Binding-site contacts:
Ligand atom C12 contacts residue ILE191 of chain 1.A at 4.0 Å (hydrophobic).
Ligand atom C13 contacts residue ALA162 of chain 1.A at 4.3 Å (hydrophobic).
Ligand atom C11 contacts residue PHE132 of chain 1.A at 3.6 Å (hydrophobic).
Ligand atom C10 contacts residue PHE99 of chain 1.A at 3.9 Å (hydrophobic).
Ligand atom C11 contacts residue SER166 of chain 1.A at 4.3 Å.
Ligand atom C11 contacts residue TYR176 of chain 1.A at 3.5 Å (hydrophobic).
Ligand atom OAB contacts residue VAL114 of chain 1.A at 3.3 Å.
Ligand atom C9 contacts residue ALA162 of chain 1.A at 4.0 Å (hydrophobic).
Ligand atom C13 contacts residue HIS106 of chain 1.A at 3.6 Å.
Ligand atom C14 contacts residue ALA162 of chain 1.A at 4.3 Å (hydrophobic).
Ligand atom C9 contacts residue PRO103 of chain 1.A at 3.7 Å (hydrophobic).
Ligand atom C9 contacts residue TYR165 of chain 1.A at 4.0 Å (hydrophobic).
Ligand atom C11 contacts residue ALA162 of chain 1.A at 3.7 Å (hydrophobic).
Ligand atom OAB contacts residue VAL112 of chain 1.A at 4.2 Å.
Ligand atom C10 contacts residue SER166 of chain 1.A at 3.6 Å.
Ligand atom C9 contacts residue TYR161 of chain 1.A at 4.3 Å (hydrophobic).
Ligand atom C12 contacts residue PHE132 of chain 1.A at 3.7 Å (hydrophobic).
Ligand atom C14 contacts residue GLY102 of chain 1.A at 3.9 Å.
Ligand atom C10 contacts residue PRO103 of chain 1.A at 4.2 Å (hydrophobic).
Ligand atom C10 contacts residue ALA162 of chain 1.A at 3.9 Å (hydrophobic).
Ligand atom C14 contacts residue HIS106 of chain 1.A at 3.8 Å.
Ligand atom C15 contacts residue TYR161 of chain 1.A at 2.9 Å (hydrophobic).
Ligand atom OAB contacts residue HIS106 of chain 1.A at 2.7 Å (h-bond).
Ligand atom OAB contacts residue PRO103 of chain 1.A at 4.3 Å.
Ligand atom C9 contacts residue GLY102 of chain 1.A at 4.0 Å.
Ligand atom C15 contacts residue HIS106 of chain 1.A at 3.0 Å.
Ligand atom C14 contacts residue TYR161 of chain 1.A at 4.0 Å (hydrophobic).
Ligand atom C12 contacts residue PRO103 of chain 1.A at 4.3 Å (hydrophobic).
Ligand atom C10 contacts residue TYR176 of chain 1.A at 3.8 Å (hydrophobic).
Ligand atom C15 contacts residue GLY102 of chain 1.A at 2.9 Å.
Ligand atom C12 contacts residue ALA162 of chain 1.A at 3.8 Å (hydrophobic).
Ligand atom C13 contacts residue TRP134 of chain 1.A at 4.1 Å (hydrophobic).
Ligand atom C13 contacts residue PRO103 of chain 1.A at 4.1 Å (hydrophobic).
Ligand atom OAB contacts residue TRP134 of chain 1.A at 3.1 Å (h-bond).
Ligand atom C10 contacts residue TYR165 of chain 1.A at 4.2 Å (hydrophobic).
Ligand atom C15 contacts residue PRO103 of chain 1.A at 3.5 Å (hydrophobic).
Ligand atom C13 contacts residue VAL114 of chain 1.A at 4.2 Å (hydrophobic).
Ligand atom C14 contacts residue PRO103 of chain 1.A at 3.8 Å (hydrophobic).
Ligand atom C11 contacts residue PRO103 of chain 1.A at 4.3 Å (hydrophobic).
Ligand atom C12 contacts residue TRP134 of chain 1.A at 4.2 Å (hydrophobic).

A small-molecule ligand and the protein it binds are described below.
Small molecule (SMILES): Cc1ccccc1O

Sequence of chain 1.A:
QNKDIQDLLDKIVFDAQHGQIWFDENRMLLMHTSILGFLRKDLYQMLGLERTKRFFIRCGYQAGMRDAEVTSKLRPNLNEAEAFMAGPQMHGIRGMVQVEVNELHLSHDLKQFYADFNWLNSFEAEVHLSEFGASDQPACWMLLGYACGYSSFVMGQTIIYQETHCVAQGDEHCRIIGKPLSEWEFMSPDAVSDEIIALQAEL